Sequence of chain 1.A:
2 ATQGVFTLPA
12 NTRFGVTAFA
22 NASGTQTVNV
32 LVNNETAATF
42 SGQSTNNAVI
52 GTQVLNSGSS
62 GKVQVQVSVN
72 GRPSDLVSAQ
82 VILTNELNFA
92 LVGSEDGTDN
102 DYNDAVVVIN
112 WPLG

This small molecule binds to this protein.
Small molecule (SMILES): CO[C@H]1O[C@H](CO)[C@@H](O)[C@H](O)[C@@H]1O

Sequence of chain 1.B:
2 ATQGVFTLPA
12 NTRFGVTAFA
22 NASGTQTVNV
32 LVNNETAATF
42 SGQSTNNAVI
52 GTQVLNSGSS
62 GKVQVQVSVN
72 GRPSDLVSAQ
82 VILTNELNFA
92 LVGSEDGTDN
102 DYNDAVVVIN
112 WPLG

Binding-site contacts:
Ligand atom O6 contacts residue ALA23 of chain 1.B at 3.3 Å.
Ligand atom O4 contacts residue ASP105 of chain 1.B at 3.3 Å (salt-bridge).
Ligand atom C3 contacts residue ASP100 of chain 1.B at 3.2 Å.
Ligand atom C4 contacts residue ASP97 of chain 1.B at 3.4 Å.
Ligand atom O3 contacts residue CA1 of chain 1.K at 2.5 Å.
Ligand atom O4 contacts residue GLU96 of chain 1.B at 3.4 Å (salt-bridge).
Ligand atom O2 contacts residue ALA23 of chain 1.B at 3.3 Å.
Ligand atom O2 contacts residue ASP105 of chain 1.B at 3.7 Å.
Ligand atom C6 contacts residue GLY25 of chain 1.B at 4.0 Å.
Ligand atom C2 contacts residue GLY115 of chain 1.A at 3.4 Å.
Ligand atom C4 contacts residue CA1 of chain 1.K at 3.3 Å.
Ligand atom O2 contacts residue ASN22 of chain 1.B at 3.1 Å (h-bond).
Ligand atom O6 contacts residue GLY25 of chain 1.B at 3.0 Å (h-bond).
Ligand atom O4 contacts residue ASP100 of chain 1.B at 3.6 Å (salt-bridge).
Ligand atom O2 contacts residue CA1 of chain 1.J at 2.5 Å.
Ligand atom O6 contacts residue SER24 of chain 1.B at 3.2 Å (h-bond).
Ligand atom O3 contacts residue ASP105 of chain 1.B at 3.0 Å (salt-bridge).
Ligand atom O3 contacts residue ASP100 of chain 1.B at 2.6 Å (salt-bridge).
Ligand atom C6 contacts residue ASP97 of chain 1.B at 3.3 Å.
Ligand atom O1 contacts residue SER24 of chain 1.B at 4.0 Å.
Ligand atom O3 contacts residue ASP102 of chain 1.B at 2.9 Å (salt-bridge).
Ligand atom C5 contacts residue ASP97 of chain 1.B at 3.9 Å.
Ligand atom C3 contacts residue CA1 of chain 1.K at 3.4 Å.
Ligand atom O5 contacts residue ALA23 of chain 1.B at 3.9 Å.
Ligand atom O3 contacts residue CA1 of chain 1.J at 2.5 Å.
Ligand atom O5 contacts residue SER24 of chain 1.B at 2.9 Å (h-bond).
Ligand atom C7 contacts residue SER24 of chain 1.B at 3.2 Å.
Ligand atom C4 contacts residue CA1 of chain 1.J at 3.9 Å.
Ligand atom O4 contacts residue CA1 of chain 1.K at 2.5 Å.
Ligand atom O2 contacts residue GLY115 of chain 1.A at 2.5 Å (h-bond).
Ligand atom C3 contacts residue ASP105 of chain 1.B at 3.7 Å.
Ligand atom C2 contacts residue ASP100 of chain 1.B at 4.0 Å.
Ligand atom C5 contacts residue SER24 of chain 1.B at 4.0 Å.
Ligand atom O4 contacts residue ASP97 of chain 1.B at 2.6 Å (salt-bridge).
Ligand atom C4 contacts residue ASP105 of chain 1.B at 3.3 Å.
Ligand atom C6 contacts residue SER24 of chain 1.B at 4.0 Å.
Ligand atom C3 contacts residue CA1 of chain 1.J at 3.4 Å.
Ligand atom C2 contacts residue CA1 of chain 1.J at 3.4 Å.
Ligand atom O6 contacts residue ASP97 of chain 1.B at 2.7 Å (salt-bridge).
Ligand atom C1 contacts residue SER24 of chain 1.B at 3.6 Å.